A small-molecule ligand and the protein it binds are described below.
Small molecule (SMILES): NCCCCCCO[P](=O)(O)O[P](=O)(O)OC[C@H]1O[C@@H](n2ccc(=O)[nH]c2=O)[C@H](O)[C@@H]1O

Sequence of chain 1.B:
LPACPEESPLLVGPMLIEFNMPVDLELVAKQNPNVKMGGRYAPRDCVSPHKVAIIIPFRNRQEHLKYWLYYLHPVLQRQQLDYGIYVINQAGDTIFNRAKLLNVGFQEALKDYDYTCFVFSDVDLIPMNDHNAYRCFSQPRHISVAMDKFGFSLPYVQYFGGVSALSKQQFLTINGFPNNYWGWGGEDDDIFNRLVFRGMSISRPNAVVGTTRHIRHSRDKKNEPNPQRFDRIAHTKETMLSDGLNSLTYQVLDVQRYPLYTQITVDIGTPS

Binding-site contacts:
Ligand atom N3 contacts residue ARG74 of chain 1.B at 2.8 Å (salt-bridge).
Ligand atom C5' contacts residue ARG234 of chain 1.B at 3.1 Å.
Ligand atom N6' contacts residue ARG234 of chain 1.B at 3.5 Å.
Ligand atom O2A contacts residue ARG76 of chain 1.B at 3.2 Å (salt-bridge).
Ligand atom O2' contacts residue VAL138 of chain 1.B at 2.9 Å (h-bond).
Ligand atom N1 contacts residue PHE111 of chain 1.B at 3.3 Å.
Ligand atom O1A contacts residue ASP139 of chain 1.B at 3.0 Å (salt-bridge).
Ligand atom C1B contacts residue PHE111 of chain 1.B at 3.5 Å (hydrophobic).
Ligand atom O3B contacts residue LYS164 of chain 1.B at 2.9 Å (salt-bridge).
Ligand atom O2 contacts residue ARG74 of chain 1.B at 3.0 Å (salt-bridge).
Ligand atom O2 contacts residue PHE73 of chain 1.B at 3.2 Å.
Ligand atom C1' contacts residue TRP199 of chain 1.B at 3.4 Å (hydrophobic).
Ligand atom O1A contacts residue MN1 of chain 1.N at 2.2 Å.
Ligand atom PB contacts residue MN1 of chain 1.N at 3.3 Å.
Ligand atom O4 contacts residue ASP235 of chain 1.B at 3.3 Å.
Ligand atom C1B contacts residue PRO72 of chain 1.B at 3.5 Å (hydrophobic).
Ligand atom C2 contacts residue PHE111 of chain 1.B at 3.5 Å (hydrophobic).
Ligand atom O3A contacts residue GOL1 of chain 1.V at 3.4 Å (h-bond).
Ligand atom C5 contacts residue ASP235 of chain 1.B at 3.2 Å.
Ligand atom C4B contacts residue ASP137 of chain 1.B at 3.4 Å.
Ligand atom PA contacts residue ARG76 of chain 1.B at 3.5 Å.
Ligand atom O1B contacts residue TRP199 of chain 1.B at 2.9 Å (h-bond).
Ligand atom C6 contacts residue PHE111 of chain 1.B at 3.3 Å (hydrophobic).
Ligand atom O3' contacts residue ARG76 of chain 1.B at 3.5 Å (salt-bridge).
Ligand atom O3B contacts residue HIS229 of chain 1.B at 3.1 Å (h-bond).
Ligand atom O1A contacts residue HIS232 of chain 1.B at 3.0 Å (h-bond).
Ligand atom PA contacts residue MN1 of chain 1.N at 3.4 Å.
Ligand atom O3' contacts residue ASP137 of chain 1.B at 3.3 Å.
Ligand atom C4 contacts residue ASP235 of chain 1.B at 3.3 Å.
Ligand atom O3B contacts residue MN1 of chain 1.N at 2.1 Å.
Ligand atom C4' contacts residue TRP199 of chain 1.B at 3.5 Å (hydrophobic).
Ligand atom O1A contacts residue ARG76 of chain 1.B at 3.0 Å (salt-bridge).
Ligand atom O4' contacts residue PHE111 of chain 1.B at 3.5 Å.
Ligand atom O2A contacts residue HIS232 of chain 1.B at 3.5 Å.
Ligand atom C6' contacts residue PRO240 of chain 1.B at 3.4 Å (hydrophobic).
Ligand atom O3B contacts residue HIS232 of chain 1.B at 3.3 Å (h-bond).
Ligand atom O1B contacts residue GOL1 of chain 1.V at 2.9 Å (h-bond).
Ligand atom O2' contacts residue PRO72 of chain 1.B at 2.8 Å (h-bond).
Ligand atom O3' contacts residue ASP139 of chain 1.B at 2.9 Å (salt-bridge).
Ligand atom O2 contacts residue ARG76 of chain 1.B at 3.4 Å.